This protein binds this small molecule.
Small molecule (SMILES): [H]/N=C(/C)NCC[C@@H](F)C[C@H](N)C(=O)O

Sequence of chain 1.B:
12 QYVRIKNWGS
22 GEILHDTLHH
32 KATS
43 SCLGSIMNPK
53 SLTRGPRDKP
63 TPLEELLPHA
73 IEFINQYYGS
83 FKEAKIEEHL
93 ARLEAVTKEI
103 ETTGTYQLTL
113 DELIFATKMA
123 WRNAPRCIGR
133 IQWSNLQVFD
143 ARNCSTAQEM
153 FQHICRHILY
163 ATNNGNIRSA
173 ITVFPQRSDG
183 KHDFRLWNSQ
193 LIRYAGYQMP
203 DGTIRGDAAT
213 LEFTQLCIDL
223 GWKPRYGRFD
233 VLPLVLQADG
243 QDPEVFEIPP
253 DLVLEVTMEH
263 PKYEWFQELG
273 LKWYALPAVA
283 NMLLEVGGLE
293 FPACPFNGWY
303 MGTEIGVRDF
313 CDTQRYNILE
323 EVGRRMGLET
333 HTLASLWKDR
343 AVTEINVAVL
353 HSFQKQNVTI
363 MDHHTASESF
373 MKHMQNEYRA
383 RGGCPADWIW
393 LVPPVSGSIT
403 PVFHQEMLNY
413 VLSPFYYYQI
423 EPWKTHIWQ

Binding-site contacts:
Ligand atom CD contacts residue VAL281 of chain 1.B at 3.9 Å (hydrophobic).
Ligand atom CB contacts residue GLU306 of chain 1.B at 3.1 Å.
Ligand atom OXT contacts residue ASP311 of chain 1.B at 2.6 Å (salt-bridge).
Ligand atom NZ contacts residue HEM1 of chain 1.G at 4.0 Å.
Ligand atom NX contacts residue TRP301 of chain 1.B at 2.7 Å (h-bond).
Ligand atom CD contacts residue GLU306 of chain 1.B at 3.8 Å.
Ligand atom NZ contacts residue GLU306 of chain 1.B at 2.9 Å (salt-bridge).
Ligand atom N contacts residue HEM1 of chain 1.G at 3.3 Å (h-bond).
Ligand atom CA contacts residue GLN192 of chain 1.B at 3.9 Å.
Ligand atom CX contacts residue PRO279 of chain 1.B at 3.7 Å (hydrophobic).
Ligand atom NZ contacts residue PRO279 of chain 1.B at 3.9 Å.
Ligand atom OXT contacts residue GLU306 of chain 1.B at 3.5 Å.
Ligand atom CA contacts residue GLU306 of chain 1.B at 3.4 Å.
Ligand atom CT contacts residue GLY300 of chain 1.B at 3.8 Å.
Ligand atom NX contacts residue GLU306 of chain 1.B at 2.7 Å (salt-bridge).
Ligand atom O contacts residue GLN192 of chain 1.B at 3.1 Å (h-bond).
Ligand atom CX contacts residue TRP301 of chain 1.B at 3.7 Å (hydrophobic).
Ligand atom O contacts residue TYR302 of chain 1.B at 2.8 Å (h-bond).
Ligand atom NX contacts residue TYR302 of chain 1.B at 3.9 Å.
Ligand atom CD contacts residue HEM1 of chain 1.G at 3.5 Å.
Ligand atom CE contacts residue GLU306 of chain 1.B at 3.9 Å.
Ligand atom F contacts residue VAL281 of chain 1.B at 3.6 Å.
Ligand atom O contacts residue ASP311 of chain 1.B at 3.6 Å (salt-bridge).
Ligand atom CT contacts residue PRO279 of chain 1.B at 3.8 Å (hydrophobic).
Ligand atom C contacts residue GLN192 of chain 1.B at 3.9 Å.
Ligand atom NX contacts residue HEM1 of chain 1.G at 3.3 Å.
Ligand atom F contacts residue ALA280 of chain 1.B at 3.8 Å.
Ligand atom CE contacts residue HEM1 of chain 1.G at 3.8 Å.
Ligand atom OXT contacts residue TYR302 of chain 1.B at 3.2 Å.
Ligand atom CX contacts residue HEM1 of chain 1.G at 3.8 Å.
Ligand atom N contacts residue GLU306 of chain 1.B at 2.6 Å (salt-bridge).
Ligand atom NX contacts residue PRO279 of chain 1.B at 3.9 Å.
Ligand atom O contacts residue TYR276 of chain 1.B at 3.2 Å (h-bond).
Ligand atom CE contacts residue VAL281 of chain 1.B at 4.0 Å (hydrophobic).
Ligand atom CT contacts residue HEM1 of chain 1.G at 3.5 Å.
Ligand atom CX contacts residue GLU306 of chain 1.B at 3.6 Å.
Ligand atom C contacts residue ASP311 of chain 1.B at 3.5 Å.
Ligand atom CT contacts residue TRP301 of chain 1.B at 4.0 Å (hydrophobic).
Ligand atom C contacts residue TYR302 of chain 1.B at 3.4 Å (hydrophobic).
Ligand atom F contacts residue PRO279 of chain 1.B at 3.7 Å.